This protein binds this small molecule.
Small molecule (SMILES): CC(=O)N[C@@H]1[C@@H](O[C@@H]2O[C@H](CO)[C@H](O)[C@H](O[C@]3(C(=O)O)C[C@H](O)[C@@H](NC(C)=O)[C@H]([C@H](O)[C@H](O)CO)O3)[C@H]2O)[C@H](O)[C@@H](CO[C@]2(C(=O)O)C[C@H](O)[C@@H](NC(C)=O)[C@H]([C@H](O)[C@H](O)CO)O2)O[C@H]1O

Sequence of chain 1.B:
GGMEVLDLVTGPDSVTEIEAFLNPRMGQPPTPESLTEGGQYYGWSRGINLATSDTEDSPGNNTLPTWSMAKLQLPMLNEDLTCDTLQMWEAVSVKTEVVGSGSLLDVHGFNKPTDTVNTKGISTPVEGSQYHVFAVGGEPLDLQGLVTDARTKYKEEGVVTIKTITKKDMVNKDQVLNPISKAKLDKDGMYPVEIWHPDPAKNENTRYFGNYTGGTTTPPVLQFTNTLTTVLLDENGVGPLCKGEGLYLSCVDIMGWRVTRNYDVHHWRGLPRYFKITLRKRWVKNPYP

Binding-site contacts:
Ligand atom C3 contacts residue HIS267 of chain 1.A at 3.8 Å.
Ligand atom O6 contacts residue ASN62 of chain 1.A at 2.8 Å (h-bond).
Ligand atom O1A contacts residue GLY47 of chain 1.A at 2.9 Å (h-bond).
Ligand atom O4 contacts residue THR260 of chain 1.A at 3.6 Å.
Ligand atom O1A contacts residue HIS267 of chain 1.A at 3.3 Å.
Ligand atom O4 contacts residue GLY47 of chain 1.A at 2.6 Å (h-bond).
Ligand atom C3 contacts residue VAL265 of chain 1.A at 4.1 Å (hydrophobic).
Ligand atom O9 contacts residue ASN49 of chain 1.A at 3.2 Å (h-bond).
Ligand atom O6 contacts residue THR63 of chain 1.A at 3.7 Å.
Ligand atom O1A contacts residue TYR41 of chain 1.A at 4.1 Å.
Ligand atom C6 contacts residue TYR41 of chain 1.A at 3.6 Å (hydrophobic).
Ligand atom O1A contacts residue ARG46 of chain 1.A at 3.2 Å (salt-bridge).
Ligand atom C11 contacts residue ASP54 of chain 1.B at 3.7 Å.
Ligand atom O1B contacts residue ARG46 of chain 1.A at 2.8 Å (salt-bridge).
Ligand atom O10 contacts residue ASN262 of chain 1.A at 3.3 Å (h-bond).
Ligand atom C9 contacts residue THR52 of chain 1.A at 3.6 Å.
Ligand atom C5 contacts residue GLY47 of chain 1.A at 4.0 Å.
Ligand atom C6 contacts residue THR63 of chain 1.A at 3.4 Å.
Ligand atom C6 contacts residue ASN62 of chain 1.A at 3.4 Å.
Ligand atom O9 contacts residue LEU50 of chain 1.A at 2.8 Å (h-bond).
Ligand atom O1B contacts residue SER58 of chain 1.A at 4.0 Å.
Ligand atom C4 contacts residue HIS267 of chain 1.A at 3.5 Å.
Ligand atom O8 contacts residue SER58 of chain 1.A at 3.5 Å (h-bond).
Ligand atom O8 contacts residue ARG46 of chain 1.A at 3.6 Å.
Ligand atom C8 contacts residue ASN49 of chain 1.A at 4.0 Å.
Ligand atom C6 contacts residue GLY47 of chain 1.A at 3.4 Å.
Ligand atom O8 contacts residue ASN49 of chain 1.A at 3.4 Å (h-bond).
Ligand atom C1 contacts residue GLY47 of chain 1.A at 3.9 Å.
Ligand atom C5 contacts residue TYR41 of chain 1.A at 3.5 Å (hydrophobic).
Ligand atom N5 contacts residue TYR41 of chain 1.A at 2.9 Å (h-bond).
Ligand atom O1B contacts residue TYR41 of chain 1.A at 4.1 Å.
Ligand atom C9 contacts residue LEU50 of chain 1.A at 3.3 Å (hydrophobic).
Ligand atom C10 contacts residue TYR41 of chain 1.A at 4.0 Å (hydrophobic).
Ligand atom C4 contacts residue GLY47 of chain 1.A at 3.3 Å.
Ligand atom C1 contacts residue ARG46 of chain 1.A at 3.6 Å.
Ligand atom O4 contacts residue HIS267 of chain 1.A at 2.9 Å (h-bond).
Ligand atom O6 contacts residue GLY60 of chain 1.A at 4.0 Å.
Ligand atom C3 contacts residue GLY47 of chain 1.A at 4.0 Å.
Ligand atom O1A contacts residue LYS155 of chain 1.A at 3.6 Å.
Ligand atom C4 contacts residue TYR41 of chain 1.A at 3.6 Å (hydrophobic).

Sequence of chain 1.A:
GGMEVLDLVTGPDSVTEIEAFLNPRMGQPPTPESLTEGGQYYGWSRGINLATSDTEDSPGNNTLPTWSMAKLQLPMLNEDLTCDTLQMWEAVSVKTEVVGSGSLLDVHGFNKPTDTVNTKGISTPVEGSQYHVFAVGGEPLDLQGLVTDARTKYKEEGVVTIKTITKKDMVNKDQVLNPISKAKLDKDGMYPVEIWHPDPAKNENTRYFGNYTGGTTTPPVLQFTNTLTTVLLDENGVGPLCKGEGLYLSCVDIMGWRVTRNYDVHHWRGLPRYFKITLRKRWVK